Binding-site contacts:
Ligand atom C5 contacts residue ASN12 of chain 23.L at 4.0 Å.
Ligand atom C1 contacts residue ASN12 of chain 23.L at 2.1 Å.
Ligand atom C2 contacts residue ASN12 of chain 23.L at 3.2 Å.
Ligand atom O5 contacts residue ASN12 of chain 23.L at 2.6 Å (h-bond).
Ligand atom O7 contacts residue ASN12 of chain 23.L at 3.7 Å.
Ligand atom N2 contacts residue ASN12 of chain 23.L at 3.8 Å.
Ligand atom C7 contacts residue ASN12 of chain 23.L at 3.9 Å.

Sequence of chain 23.L:
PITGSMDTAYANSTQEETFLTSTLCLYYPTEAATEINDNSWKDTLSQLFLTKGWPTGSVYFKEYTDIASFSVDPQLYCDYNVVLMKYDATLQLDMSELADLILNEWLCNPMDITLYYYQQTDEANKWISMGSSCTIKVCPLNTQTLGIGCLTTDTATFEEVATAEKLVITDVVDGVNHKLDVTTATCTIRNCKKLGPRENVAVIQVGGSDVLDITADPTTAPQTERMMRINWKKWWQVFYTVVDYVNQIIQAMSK

This small molecule binds to this protein.
Small molecule (SMILES): CC(=O)N[C@H]1[C@H](O[C@H]2[C@H](O)[C@@H](NC(C)=O)CO[C@@H]2CO)O[C@H](CO)[C@@H](O)[C@@H]1O